Sequence of chain 1.C:
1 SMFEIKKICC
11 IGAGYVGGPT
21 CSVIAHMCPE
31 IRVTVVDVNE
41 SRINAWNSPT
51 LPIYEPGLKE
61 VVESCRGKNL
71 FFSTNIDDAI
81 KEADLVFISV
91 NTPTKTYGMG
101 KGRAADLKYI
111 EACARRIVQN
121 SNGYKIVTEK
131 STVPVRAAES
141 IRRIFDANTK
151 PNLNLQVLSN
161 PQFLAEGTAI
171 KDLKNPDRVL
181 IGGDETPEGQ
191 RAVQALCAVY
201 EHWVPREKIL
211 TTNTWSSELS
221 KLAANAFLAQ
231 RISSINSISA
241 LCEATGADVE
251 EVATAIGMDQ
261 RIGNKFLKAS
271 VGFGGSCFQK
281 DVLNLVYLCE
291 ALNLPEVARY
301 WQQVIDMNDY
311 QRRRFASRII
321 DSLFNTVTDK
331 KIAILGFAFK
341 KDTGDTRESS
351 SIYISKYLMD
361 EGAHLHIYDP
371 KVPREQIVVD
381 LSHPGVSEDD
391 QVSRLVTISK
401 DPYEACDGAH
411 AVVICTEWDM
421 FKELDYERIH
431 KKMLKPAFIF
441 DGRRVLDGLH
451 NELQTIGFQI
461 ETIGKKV

The small molecule below binds the protein below.
Small molecule (SMILES): O=c1ccn([C@@H]2O[C@H](CO[P](=O)(O)O[P](=O)(O)O[C@H]3O[C@H](CO)[C@@H](O)[C@H](O)[C@H]3O)[C@@H](O)[C@H]2O)c(=O)[nH]1

Binding-site contacts:
Ligand atom O1A contacts residue TYR15 of chain 1.C at 3.2 Å (h-bond).
Ligand atom C6' contacts residue GLN162 of chain 1.C at 3.3 Å.
Ligand atom O4C contacts residue GLY12 of chain 1.C at 3.8 Å.
Ligand atom C2' contacts residue ARG347 of chain 1.C at 3.5 Å.
Ligand atom O3A contacts residue ASN91 of chain 1.C at 3.6 Å.
Ligand atom N1 contacts residue ASP37 of chain 1.C at 3.8 Å.
Ligand atom C1C contacts residue ASP37 of chain 1.C at 3.3 Å.
Ligand atom O6' contacts residue GLN162 of chain 1.C at 2.8 Å (h-bond).
Ligand atom O3C contacts residue ASP37 of chain 1.C at 2.6 Å (salt-bridge).
Ligand atom O4C contacts residue VAL90 of chain 1.C at 3.8 Å.
Ligand atom N3 contacts residue VAL90 of chain 1.C at 3.8 Å.
Ligand atom C2C contacts residue ASP37 of chain 1.C at 3.6 Å.
Ligand atom C3' contacts residue ARG347 of chain 1.C at 3.8 Å.
Ligand atom O2B contacts residue VAL16 of chain 1.C at 3.8 Å.
Ligand atom O1B contacts residue VAL16 of chain 1.C at 2.9 Å (h-bond).
Ligand atom O3' contacts residue ARG347 of chain 1.C at 2.8 Å (salt-bridge).
Ligand atom O2' contacts residue TYR15 of chain 1.C at 3.5 Å.
Ligand atom C6 contacts residue ASP37 of chain 1.C at 3.5 Å.
Ligand atom C4' contacts residue SER276 of chain 1.C at 3.5 Å.
Ligand atom O5C contacts residue GLY14 of chain 1.C at 3.3 Å.
Ligand atom O6' contacts residue THR132 of chain 1.C at 3.0 Å (h-bond).
Ligand atom C3' contacts residue SER276 of chain 1.C at 3.7 Å.
Ligand atom C6 contacts residue VAL38 of chain 1.C at 3.6 Å (hydrophobic).
Ligand atom O1B contacts residue TYR15 of chain 1.C at 3.0 Å (h-bond).
Ligand atom N1 contacts residue VAL90 of chain 1.C at 3.8 Å.
Ligand atom PB contacts residue VAL16 of chain 1.C at 3.8 Å.
Ligand atom O3C contacts residue ARG42 of chain 1.C at 3.0 Å (salt-bridge).
Ligand atom C3C contacts residue ASP37 of chain 1.C at 3.5 Å.
Ligand atom C4C contacts residue ASP37 of chain 1.C at 3.7 Å.
Ligand atom O2' contacts residue ARG347 of chain 1.C at 3.0 Å (salt-bridge).
Ligand atom O3' contacts residue SER276 of chain 1.C at 3.0 Å (h-bond).
Ligand atom C3C contacts residue ARG42 of chain 1.C at 3.6 Å.
Ligand atom O2C contacts residue ASP37 of chain 1.C at 2.6 Å (salt-bridge).
Ligand atom O3B contacts residue VAL16 of chain 1.C at 3.7 Å.
Ligand atom O2B contacts residue SER131 of chain 1.C at 2.7 Å (h-bond).
Ligand atom O1B contacts residue GLY14 of chain 1.C at 3.5 Å.
Ligand atom C5 contacts residue VAL38 of chain 1.C at 3.6 Å (hydrophobic).
Ligand atom C2 contacts residue VAL90 of chain 1.C at 3.6 Å (hydrophobic).
Ligand atom O4 contacts residue VAL38 of chain 1.C at 3.7 Å.
Ligand atom O2A contacts residue ASN91 of chain 1.C at 3.7 Å.